Binding-site contacts:
Ligand atom C21 contacts residue ALA180 of chain 1.A at 3.7 Å (hydrophobic).
Ligand atom C5 contacts residue GLY208 of chain 1.A at 3.5 Å.
Ligand atom C1 contacts residue GLY206 of chain 1.A at 3.6 Å.
Ligand atom C18 contacts residue GLY208 of chain 1.A at 3.2 Å.
Ligand atom C4 contacts residue GLY208 of chain 1.A at 3.5 Å.
Ligand atom C30 contacts residue PHE162 of chain 1.A at 3.5 Å (hydrophobic).
Ligand atom CL17 contacts residue ILE217 of chain 1.A at 3.4 Å.
Ligand atom C12 contacts residue GLN182 of chain 1.A at 3.6 Å.
Ligand atom O3 contacts residue GLN182 of chain 1.A at 3.0 Å (h-bond).
Ligand atom C20 contacts residue ASP179 of chain 1.A at 3.2 Å.
Ligand atom C12 contacts residue CYS181 of chain 1.A at 3.7 Å (hydrophobic).
Ligand atom N26 contacts residue TYR85 of chain 1.A at 3.6 Å.
Ligand atom C28 contacts residue TRP205 of chain 1.A at 3.7 Å (hydrophobic).
Ligand atom S2 contacts residue GLN182 of chain 1.A at 3.5 Å.
Ligand atom C21 contacts residue TRP205 of chain 1.A at 3.6 Å (hydrophobic).
Ligand atom C4 contacts residue GLY206 of chain 1.A at 2.9 Å.
Ligand atom C11 contacts residue CYS209 of chain 1.A at 3.4 Å (hydrophobic).
Ligand atom C19 contacts residue VAL203 of chain 1.A at 3.6 Å (hydrophobic).
Ligand atom N34 contacts residue PHE162 of chain 1.A at 2.9 Å.
Ligand atom C35 contacts residue PHE162 of chain 1.A at 3.1 Å (hydrophobic).
Ligand atom CL17 contacts residue TYR218 of chain 1.A at 3.6 Å.
Ligand atom O3 contacts residue CYS181 of chain 1.A at 3.4 Å (h-bond).
Ligand atom C5 contacts residue GLY206 of chain 1.A at 3.3 Å.
Ligand atom C25 contacts residue PHE162 of chain 1.A at 3.2 Å (hydrophobic).
Ligand atom C18 contacts residue ALA180 of chain 1.A at 2.6 Å (hydrophobic).
Ligand atom C16 contacts residue GLY208 of chain 1.A at 3.6 Å.
Ligand atom O3 contacts residue CYS209 of chain 1.A at 3.1 Å (h-bond).
Ligand atom C19 contacts residue TRP205 of chain 1.A at 3.6 Å (hydrophobic).
Ligand atom O23 contacts residue TRP205 of chain 1.A at 3.5 Å.
Ligand atom O10 contacts residue GLN182 of chain 1.A at 2.8 Å.
Ligand atom O23 contacts residue GLY206 of chain 1.A at 3.3 Å (h-bond).
Ligand atom CL17 contacts residue GLY216 of chain 1.A at 3.5 Å.
Ligand atom C31 contacts residue TRP205 of chain 1.A at 3.5 Å (hydrophobic).
Ligand atom C11 contacts residue GLY208 of chain 1.A at 3.3 Å.
Ligand atom N9 contacts residue GLY206 of chain 1.A at 3.0 Å (h-bond).
Ligand atom C16 contacts residue ALA180 of chain 1.A at 3.1 Å (hydrophobic).
Ligand atom C18 contacts residue ASP179 of chain 1.A at 3.5 Å.
Ligand atom C35 contacts residue GLU83 of chain 1.A at 3.2 Å.
Ligand atom C20 contacts residue ALA180 of chain 1.A at 2.9 Å (hydrophobic).
Ligand atom C29 contacts residue TYR85 of chain 1.A at 3.7 Å (hydrophobic).

Sequence of chain 1.A:
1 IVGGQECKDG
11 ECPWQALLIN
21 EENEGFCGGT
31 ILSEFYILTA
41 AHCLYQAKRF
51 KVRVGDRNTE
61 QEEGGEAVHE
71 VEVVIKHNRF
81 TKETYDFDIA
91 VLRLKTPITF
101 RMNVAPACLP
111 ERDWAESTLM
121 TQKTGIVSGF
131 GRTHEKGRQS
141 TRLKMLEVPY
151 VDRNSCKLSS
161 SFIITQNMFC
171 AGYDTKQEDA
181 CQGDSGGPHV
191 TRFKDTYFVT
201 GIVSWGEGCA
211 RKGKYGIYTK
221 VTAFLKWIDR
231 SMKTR

A protein and the small-molecule ligand that binds it are described below.
Small molecule (SMILES): O=C(O)[C@@H]1CN(S(=O)(=O)c2ccc3cc(Cl)ccc3c2)CCN1CC1CCN(c2ccncc2)CC1